This small molecule binds to this protein.
Small molecule (SMILES): Nc1ncnc2[nH]c(C#CCOC[C@H]3O[C@@H](n4cnc5c(N)ncnc54)[C@H](O)[C@@H]3O)nc12

Sequence of chain 3.A:
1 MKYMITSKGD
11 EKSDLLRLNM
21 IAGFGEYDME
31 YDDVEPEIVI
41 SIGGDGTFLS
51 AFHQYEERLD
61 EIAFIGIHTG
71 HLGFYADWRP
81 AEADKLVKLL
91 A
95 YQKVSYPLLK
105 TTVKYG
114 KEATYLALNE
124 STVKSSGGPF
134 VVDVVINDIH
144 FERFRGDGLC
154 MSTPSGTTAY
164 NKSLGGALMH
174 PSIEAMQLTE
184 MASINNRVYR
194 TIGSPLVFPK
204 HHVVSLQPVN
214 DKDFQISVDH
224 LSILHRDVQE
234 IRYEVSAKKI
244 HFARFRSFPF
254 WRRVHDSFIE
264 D

Sequence of chain 2.A:
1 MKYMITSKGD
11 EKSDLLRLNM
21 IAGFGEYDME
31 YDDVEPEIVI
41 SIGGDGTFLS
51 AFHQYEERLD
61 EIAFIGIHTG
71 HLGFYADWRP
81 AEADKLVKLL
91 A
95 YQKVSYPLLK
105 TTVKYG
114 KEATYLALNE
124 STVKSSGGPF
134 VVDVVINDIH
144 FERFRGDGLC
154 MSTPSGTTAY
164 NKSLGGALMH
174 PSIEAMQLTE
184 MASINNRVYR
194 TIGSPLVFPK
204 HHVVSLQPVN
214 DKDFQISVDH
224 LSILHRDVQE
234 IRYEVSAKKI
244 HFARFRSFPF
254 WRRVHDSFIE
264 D

Binding-site contacts:
Ligand atom O2' contacts residue ALA162 of chain 3.A at 3.4 Å.
Ligand atom N6 contacts residue ASP150 of chain 2.A at 3.2 Å (salt-bridge).
Ligand atom N3 contacts residue TYR163 of chain 3.A at 3.4 Å (h-bond).
Ligand atom C3' contacts residue ASN122 of chain 3.A at 3.7 Å.
Ligand atom C2 contacts residue TYR163 of chain 3.A at 3.5 Å (hydrophobic).
Ligand atom CAY contacts residue ALA162 of chain 3.A at 3.6 Å (hydrophobic).
Ligand atom CAW contacts residue PHE74 of chain 3.A at 3.3 Å (hydrophobic).
Ligand atom CAU contacts residue ASP45 of chain 3.A at 3.7 Å.
Ligand atom NBB contacts residue THR161 of chain 3.A at 3.5 Å (h-bond).
Ligand atom NAX contacts residue THR161 of chain 3.A at 2.5 Å (h-bond).
Ligand atom O2' contacts residue TYR163 of chain 3.A at 3.2 Å.
Ligand atom C5' contacts residue HIS223 of chain 3.A at 3.2 Å.
Ligand atom NBB contacts residue TYR75 of chain 3.A at 3.7 Å.
Ligand atom NBA contacts residue ASN122 of chain 3.A at 3.1 Å (h-bond).
Ligand atom NAX contacts residue PHE74 of chain 3.A at 3.3 Å.
Ligand atom N6 contacts residue TYR163 of chain 3.A at 3.5 Å.
Ligand atom C6 contacts residue TYR163 of chain 3.A at 3.5 Å (hydrophobic).
Ligand atom C5 contacts residue TYR163 of chain 3.A at 3.6 Å (hydrophobic).
Ligand atom O2' contacts residue GLU123 of chain 3.A at 2.3 Å (salt-bridge).
Ligand atom CAZ contacts residue ALA162 of chain 3.A at 3.5 Å (hydrophobic).
Ligand atom N1 contacts residue ILE187 of chain 2.A at 3.3 Å.
Ligand atom NBB contacts residue SER158 of chain 3.A at 3.4 Å (h-bond).
Ligand atom CAS contacts residue ASP45 of chain 3.A at 3.7 Å.
Ligand atom CAP contacts residue GLY46 of chain 3.A at 3.5 Å.
Ligand atom N1 contacts residue SER166 of chain 3.A at 2.9 Å (h-bond).
Ligand atom O5' contacts residue HIS223 of chain 3.A at 3.2 Å (h-bond).
Ligand atom CAY contacts residue THR161 of chain 3.A at 3.4 Å.
Ligand atom C6 contacts residue ILE187 of chain 2.A at 3.6 Å (hydrophobic).
Ligand atom C3' contacts residue GLU123 of chain 3.A at 3.6 Å.
Ligand atom O3' contacts residue ASN122 of chain 3.A at 2.3 Å (h-bond).
Ligand atom O3' contacts residue GLU123 of chain 3.A at 3.7 Å.
Ligand atom C2 contacts residue SER166 of chain 3.A at 3.4 Å.
Ligand atom N6 contacts residue ALA185 of chain 2.A at 2.9 Å (h-bond).
Ligand atom CAW contacts residue THR161 of chain 3.A at 3.3 Å.
Ligand atom O3' contacts residue LEU49 of chain 3.A at 3.7 Å.
Ligand atom C2 contacts residue ALA162 of chain 3.A at 3.4 Å (hydrophobic).
Ligand atom C2' contacts residue GLU123 of chain 3.A at 3.3 Å.
Ligand atom N3 contacts residue ALA162 of chain 3.A at 3.6 Å.
Ligand atom NAX contacts residue ALA162 of chain 3.A at 3.8 Å.
Ligand atom CAZ contacts residue ASP45 of chain 3.A at 3.8 Å.